Binding-site contacts:
Ligand atom C4 contacts residue ASN136 of chain 1.D at 4.2 Å.
Ligand atom C8 contacts residue GLU180 of chain 1.D at 3.2 Å.
Ligand atom O6 contacts residue LYS152 of chain 1.D at 4.1 Å.
Ligand atom C2 contacts residue ASN136 of chain 1.D at 2.5 Å.
Ligand atom C8 contacts residue ASN181 of chain 1.D at 4.2 Å.
Ligand atom O5 contacts residue ASN136 of chain 1.D at 2.3 Å (h-bond).
Ligand atom C6 contacts residue ASN136 of chain 1.D at 4.4 Å.
Ligand atom C3 contacts residue ASN136 of chain 1.D at 3.8 Å.
Ligand atom C7 contacts residue ASN136 of chain 1.D at 3.7 Å.
Ligand atom C1 contacts residue ASN136 of chain 1.D at 1.4 Å.
Ligand atom O5 contacts residue LYS152 of chain 1.D at 4.3 Å.
Ligand atom N2 contacts residue ASN136 of chain 1.D at 2.9 Å (h-bond).
Ligand atom O7 contacts residue GLU180 of chain 1.D at 3.5 Å (salt-bridge).
Ligand atom C8 contacts residue ALA182 of chain 1.D at 3.9 Å (hydrophobic).
Ligand atom C7 contacts residue GLU180 of chain 1.D at 3.4 Å.
Ligand atom C5 contacts residue ASN136 of chain 1.D at 3.6 Å.
Ligand atom O7 contacts residue ASN136 of chain 1.D at 4.0 Å.
Ligand atom N2 contacts residue GLU180 of chain 1.D at 4.3 Å.

The protein below binds the small molecule below.
Small molecule (SMILES): CC(=O)N[C@@H]1[C@@H](O)[C@H](O)[C@@H](CO)O[C@H]1O

Sequence of chain 1.D:
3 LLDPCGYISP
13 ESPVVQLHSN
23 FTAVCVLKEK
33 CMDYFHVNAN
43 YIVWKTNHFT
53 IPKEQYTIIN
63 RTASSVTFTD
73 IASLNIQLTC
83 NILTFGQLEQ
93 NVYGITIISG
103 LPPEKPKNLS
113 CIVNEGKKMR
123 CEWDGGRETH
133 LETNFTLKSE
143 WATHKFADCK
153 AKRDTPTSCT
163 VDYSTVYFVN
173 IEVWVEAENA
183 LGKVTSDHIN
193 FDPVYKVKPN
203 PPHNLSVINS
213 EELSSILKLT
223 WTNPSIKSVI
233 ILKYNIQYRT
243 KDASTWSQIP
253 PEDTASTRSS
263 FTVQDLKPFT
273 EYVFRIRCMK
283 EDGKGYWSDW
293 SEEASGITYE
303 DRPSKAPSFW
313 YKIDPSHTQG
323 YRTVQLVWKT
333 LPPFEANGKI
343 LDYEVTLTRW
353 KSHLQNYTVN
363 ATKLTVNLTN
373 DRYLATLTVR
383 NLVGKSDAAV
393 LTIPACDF